Sequence of chain 1.D:
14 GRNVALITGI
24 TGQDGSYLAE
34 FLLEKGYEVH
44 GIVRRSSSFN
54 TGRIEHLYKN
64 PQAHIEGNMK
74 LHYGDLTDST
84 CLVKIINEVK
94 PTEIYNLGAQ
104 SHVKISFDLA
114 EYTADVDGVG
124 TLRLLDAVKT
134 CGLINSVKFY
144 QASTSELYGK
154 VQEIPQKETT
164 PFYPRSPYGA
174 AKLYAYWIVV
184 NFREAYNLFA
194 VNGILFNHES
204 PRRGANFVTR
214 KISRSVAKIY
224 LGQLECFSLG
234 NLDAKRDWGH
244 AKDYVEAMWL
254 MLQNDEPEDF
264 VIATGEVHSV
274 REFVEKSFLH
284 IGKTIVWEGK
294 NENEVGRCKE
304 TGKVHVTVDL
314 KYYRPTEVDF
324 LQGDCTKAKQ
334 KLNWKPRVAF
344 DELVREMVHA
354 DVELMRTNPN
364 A

Binding-site contacts:
Ligand atom C06 contacts residue PHE52 of chain 1.D at 3.5 Å (hydrophobic).
Ligand atom C04 contacts residue HIS67 of chain 1.D at 3.3 Å.
Ligand atom N01 contacts residue ALA364 of chain 1.C at 3.1 Å (h-bond).
Ligand atom N07 contacts residue PHE52 of chain 1.D at 3.5 Å.
Ligand atom C15 contacts residue ALA208 of chain 1.C at 3.4 Å (hydrophobic).
Ligand atom C14 contacts residue ALA208 of chain 1.C at 3.2 Å (hydrophobic).
Ligand atom O19 contacts residue LYS214 of chain 1.C at 2.8 Å (salt-bridge).
Ligand atom O18 contacts residue TYR315 of chain 1.C at 2.7 Å (h-bond).
Ligand atom O20 contacts residue ASN209 of chain 1.C at 3.4 Å.
Ligand atom O23 contacts residue TYR76 of chain 1.D at 2.6 Å (h-bond).
Ligand atom O10 contacts residue THR54 of chain 1.D at 2.6 Å (h-bond).
Ligand atom O31 contacts residue TYR61 of chain 1.D at 3.5 Å.
Ligand atom O10 contacts residue TYR61 of chain 1.D at 2.6 Å (h-bond).
Ligand atom C30 contacts residue HIS67 of chain 1.D at 3.5 Å.
Ligand atom C30 contacts residue TYR61 of chain 1.D at 3.5 Å (hydrophobic).
Ligand atom C08 contacts residue HIS67 of chain 1.D at 3.5 Å.
Ligand atom O19 contacts residue TYR315 of chain 1.C at 3.4 Å.
Ligand atom C04 contacts residue PHE52 of chain 1.D at 3.5 Å (hydrophobic).
Ligand atom F35 contacts residue LEU74 of chain 1.D at 3.1 Å.
Ligand atom N07 contacts residue HIS67 of chain 1.D at 3.5 Å.
Ligand atom C09 contacts residue TYR61 of chain 1.D at 3.4 Å (hydrophobic).
Ligand atom O23 contacts residue ASN209 of chain 1.C at 3.0 Å (h-bond).
Ligand atom C12 contacts residue ARG217 of chain 1.C at 3.5 Å.
Ligand atom N03 contacts residue HIS67 of chain 1.D at 3.2 Å.
Ligand atom O39 contacts residue ARG217 of chain 1.C at 2.9 Å (salt-bridge).
Ligand atom N11 contacts residue THR54 of chain 1.D at 3.5 Å (h-bond).
Ligand atom F37 contacts residue PHE52 of chain 1.D at 3.5 Å.
Ligand atom C09 contacts residue THR54 of chain 1.D at 3.4 Å.
Ligand atom N07 contacts residue TYR61 of chain 1.D at 3.5 Å (h-bond).
Ligand atom C28 contacts residue TYR61 of chain 1.D at 3.2 Å (hydrophobic).
Ligand atom C40 contacts residue HIS67 of chain 1.D at 3.6 Å.
Ligand atom O31 contacts residue HIS67 of chain 1.D at 2.7 Å (h-bond).
Ligand atom O13 contacts residue PHE52 of chain 1.D at 3.4 Å.
Ligand atom N05 contacts residue PHE52 of chain 1.D at 3.5 Å.
Ligand atom O41 contacts residue ARG217 of chain 1.C at 3.2 Å (salt-bridge).
Ligand atom O41 contacts residue HIS67 of chain 1.D at 2.7 Å (h-bond).
Ligand atom C02 contacts residue HIS67 of chain 1.D at 3.3 Å.
Ligand atom F37 contacts residue TYR76 of chain 1.D at 3.0 Å.
Ligand atom N05 contacts residue HIS67 of chain 1.D at 3.5 Å (h-bond).
Ligand atom O29 contacts residue GLU69 of chain 1.D at 2.8 Å (salt-bridge).

Sequence of chain 1.C:
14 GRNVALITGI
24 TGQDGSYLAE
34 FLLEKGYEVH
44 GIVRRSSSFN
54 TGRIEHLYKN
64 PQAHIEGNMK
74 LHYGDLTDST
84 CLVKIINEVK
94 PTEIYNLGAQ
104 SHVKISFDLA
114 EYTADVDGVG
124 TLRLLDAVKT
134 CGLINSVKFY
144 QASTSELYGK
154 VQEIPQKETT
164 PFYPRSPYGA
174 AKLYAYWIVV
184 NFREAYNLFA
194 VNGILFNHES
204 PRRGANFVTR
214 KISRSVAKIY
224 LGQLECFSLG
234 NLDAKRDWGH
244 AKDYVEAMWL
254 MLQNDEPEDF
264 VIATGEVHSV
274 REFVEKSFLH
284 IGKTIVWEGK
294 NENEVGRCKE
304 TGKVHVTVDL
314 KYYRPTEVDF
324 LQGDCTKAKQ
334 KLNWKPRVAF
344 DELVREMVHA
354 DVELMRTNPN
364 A

This small molecule binds to this protein.
Small molecule (SMILES): Nc1nc2c(ncn2[C@@H]2O[C@H](COP(=O)(O)OP(=O)(O)O[C@H]3O[C@@H](C(F)(F)F)[C@@H](O)[C@@H](O)[C@@H]3O)[C@@H](O)[C@H]2O)c(=O)[nH]1